Sequence of chain 37.C:
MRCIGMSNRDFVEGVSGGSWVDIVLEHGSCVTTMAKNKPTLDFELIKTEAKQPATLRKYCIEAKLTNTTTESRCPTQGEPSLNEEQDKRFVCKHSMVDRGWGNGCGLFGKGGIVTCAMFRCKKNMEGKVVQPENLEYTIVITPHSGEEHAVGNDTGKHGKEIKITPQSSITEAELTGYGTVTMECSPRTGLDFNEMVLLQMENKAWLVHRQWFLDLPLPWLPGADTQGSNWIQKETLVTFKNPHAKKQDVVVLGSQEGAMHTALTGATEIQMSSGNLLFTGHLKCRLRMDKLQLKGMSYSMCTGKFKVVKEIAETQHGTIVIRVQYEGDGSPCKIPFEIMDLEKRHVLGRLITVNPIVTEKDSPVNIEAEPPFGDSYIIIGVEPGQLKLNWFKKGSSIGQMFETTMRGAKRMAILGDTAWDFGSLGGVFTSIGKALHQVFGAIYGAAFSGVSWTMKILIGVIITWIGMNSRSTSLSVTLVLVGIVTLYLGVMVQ

Sequence of chain 36.E:
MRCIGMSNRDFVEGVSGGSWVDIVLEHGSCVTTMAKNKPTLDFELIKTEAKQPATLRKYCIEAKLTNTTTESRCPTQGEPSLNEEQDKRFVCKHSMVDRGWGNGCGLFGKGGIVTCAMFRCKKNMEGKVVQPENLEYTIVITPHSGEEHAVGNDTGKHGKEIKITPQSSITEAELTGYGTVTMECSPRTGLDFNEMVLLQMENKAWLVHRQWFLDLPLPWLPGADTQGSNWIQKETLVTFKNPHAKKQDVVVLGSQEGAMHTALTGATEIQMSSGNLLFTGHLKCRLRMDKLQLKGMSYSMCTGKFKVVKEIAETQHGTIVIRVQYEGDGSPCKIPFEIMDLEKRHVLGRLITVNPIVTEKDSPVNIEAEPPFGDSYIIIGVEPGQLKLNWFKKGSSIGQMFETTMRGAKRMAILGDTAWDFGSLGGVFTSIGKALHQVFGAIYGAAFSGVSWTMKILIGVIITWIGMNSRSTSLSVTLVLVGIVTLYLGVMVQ

Binding-site contacts:
Ligand atom C5 contacts residue ASN67 of chain 37.C at 3.7 Å.
Ligand atom C7 contacts residue PHE90 of chain 37.C at 4.2 Å (hydrophobic).
Ligand atom N2 contacts residue ASN67 of chain 37.C at 2.9 Å (h-bond).
Ligand atom C8 contacts residue SER300 of chain 36.E at 1.9 Å.
Ligand atom O5 contacts residue ASN67 of chain 37.C at 2.4 Å (h-bond).
Ligand atom C8 contacts residue PHE90 of chain 37.C at 3.7 Å (hydrophobic).
Ligand atom C7 contacts residue MET118 of chain 37.C at 4.0 Å (hydrophobic).
Ligand atom C2 contacts residue ASN67 of chain 37.C at 2.5 Å.
Ligand atom N2 contacts residue MET118 of chain 37.C at 3.6 Å.
Ligand atom C8 contacts residue MET118 of chain 37.C at 3.8 Å (hydrophobic).
Ligand atom C3 contacts residue ASN67 of chain 37.C at 3.8 Å.
Ligand atom C1 contacts residue ASN67 of chain 37.C at 1.4 Å.
Ligand atom C7 contacts residue SER300 of chain 36.E at 3.4 Å.
Ligand atom N2 contacts residue SER300 of chain 36.E at 3.9 Å.
Ligand atom O7 contacts residue ASN67 of chain 37.C at 3.3 Å (h-bond).
Ligand atom C4 contacts residue ASN67 of chain 37.C at 4.2 Å.
Ligand atom C8 contacts residue ASN67 of chain 37.C at 4.4 Å.
Ligand atom O7 contacts residue SER300 of chain 36.E at 4.3 Å.
Ligand atom C2 contacts residue MET118 of chain 37.C at 4.5 Å (hydrophobic).
Ligand atom C7 contacts residue ASN67 of chain 37.C at 3.3 Å.
Ligand atom C1 contacts residue MET118 of chain 37.C at 4.1 Å (hydrophobic).
Ligand atom C8 contacts residue ARG89 of chain 37.C at 3.3 Å.
Ligand atom O7 contacts residue PHE90 of chain 37.C at 4.4 Å.

The protein below binds the small molecule below.
Small molecule (SMILES): CC(=O)N[C@@H]1[C@@H](O)[C@H](O)[C@@H](CO)O[C@H]1O